Binding-site contacts:
Ligand atom C7 contacts residue PHE727 of chain 1.B at 3.7 Å (hydrophobic).
Ligand atom C26 contacts residue ILE687 of chain 1.B at 3.6 Å (hydrophobic).
Ligand atom C27 contacts residue ILE683 of chain 1.B at 3.7 Å (hydrophobic).
Ligand atom C12 contacts residue PHE724 of chain 1.B at 4.2 Å (hydrophobic).
Ligand atom C11 contacts residue PHE724 of chain 1.B at 3.9 Å (hydrophobic).
Ligand atom C9 contacts residue PHE724 of chain 1.B at 4.3 Å (hydrophobic).
Ligand atom C26 contacts residue TRP719 of chain 1.B at 3.7 Å (hydrophobic).
Ligand atom C1 contacts residue PHE724 of chain 1.B at 3.8 Å (hydrophobic).
Ligand atom C5 contacts residue PHE727 of chain 1.B at 4.4 Å (hydrophobic).
Ligand atom C6 contacts residue PHE727 of chain 1.B at 3.5 Å (hydrophobic).
Ligand atom C21 contacts residue ALA720 of chain 1.B at 3.7 Å (hydrophobic).
Ligand atom C25 contacts residue ALA720 of chain 1.B at 4.0 Å (hydrophobic).
Ligand atom C25 contacts residue TRP719 of chain 1.B at 4.1 Å (hydrophobic).
Ligand atom C27 contacts residue TRP719 of chain 1.B at 3.7 Å (hydrophobic).
Ligand atom C27 contacts residue ALA720 of chain 1.B at 4.5 Å (hydrophobic).
Ligand atom C24 contacts residue ILE684 of chain 1.B at 4.5 Å (hydrophobic).
Ligand atom C26 contacts residue LEU716 of chain 1.B at 4.2 Å (hydrophobic).
Ligand atom C27 contacts residue ILE687 of chain 1.B at 4.0 Å (hydrophobic).
Ligand atom C25 contacts residue ILE687 of chain 1.B at 4.3 Å (hydrophobic).
Ligand atom C26 contacts residue ALA720 of chain 1.B at 3.6 Å (hydrophobic).

Sequence of chain 1.B:
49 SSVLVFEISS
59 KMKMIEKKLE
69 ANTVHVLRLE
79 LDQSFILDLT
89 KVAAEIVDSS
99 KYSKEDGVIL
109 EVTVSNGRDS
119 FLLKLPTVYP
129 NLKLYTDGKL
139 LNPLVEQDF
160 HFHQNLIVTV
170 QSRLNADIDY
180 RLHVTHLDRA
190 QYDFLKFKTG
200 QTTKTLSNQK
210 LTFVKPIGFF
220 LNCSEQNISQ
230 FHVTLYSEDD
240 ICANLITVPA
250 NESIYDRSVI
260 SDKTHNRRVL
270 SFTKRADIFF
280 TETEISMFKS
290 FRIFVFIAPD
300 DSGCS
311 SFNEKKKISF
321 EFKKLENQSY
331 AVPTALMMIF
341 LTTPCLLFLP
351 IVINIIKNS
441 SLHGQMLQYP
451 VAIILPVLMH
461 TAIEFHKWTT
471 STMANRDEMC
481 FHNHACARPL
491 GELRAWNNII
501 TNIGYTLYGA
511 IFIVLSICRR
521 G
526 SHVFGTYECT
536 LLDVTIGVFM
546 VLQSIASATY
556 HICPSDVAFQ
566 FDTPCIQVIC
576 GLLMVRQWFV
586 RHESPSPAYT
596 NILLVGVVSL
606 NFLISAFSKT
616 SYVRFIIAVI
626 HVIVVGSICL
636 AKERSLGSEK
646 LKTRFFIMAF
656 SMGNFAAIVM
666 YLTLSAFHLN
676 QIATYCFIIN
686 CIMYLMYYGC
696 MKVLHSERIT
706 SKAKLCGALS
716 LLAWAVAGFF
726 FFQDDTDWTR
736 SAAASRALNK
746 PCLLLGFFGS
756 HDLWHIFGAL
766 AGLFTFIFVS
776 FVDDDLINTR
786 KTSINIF

A small-molecule ligand and the protein it binds are described below.
Small molecule (SMILES): CC(C)CCC[C@@H](C)[C@H]1CC[C@H]2[C@@H]3CC=C4C[C@@H](O)CC[C@]4(C)[C@H]3CC[C@]12C